Sequence of chain 1.DA:
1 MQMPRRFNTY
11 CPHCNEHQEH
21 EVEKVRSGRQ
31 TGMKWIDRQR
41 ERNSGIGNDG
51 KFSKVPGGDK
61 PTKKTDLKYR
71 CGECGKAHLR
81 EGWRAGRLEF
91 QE

Binding-site contacts:
Ligand atom C28 contacts residue MG1 of chain 1.GE at 4.1 Å.
Ligand atom C2 contacts residue PRO56 of chain 1.DA at 4.3 Å (hydrophobic).
Ligand atom C28 contacts residue LYS54 of chain 1.DA at 3.9 Å.
Ligand atom C27 contacts residue ILE36 of chain 1.DA at 3.5 Å (hydrophobic).
Ligand atom O6 contacts residue ARG40 of chain 1.DA at 2.6 Å (salt-bridge).
Ligand atom C13 contacts residue PRO56 of chain 1.DA at 4.3 Å (hydrophobic).
Ligand atom C28 contacts residue PRO56 of chain 1.DA at 4.0 Å (hydrophobic).
Ligand atom C1 contacts residue PRO56 of chain 1.DA at 4.4 Å (hydrophobic).
Ligand atom O4 contacts residue PRO56 of chain 1.DA at 3.3 Å.
Ligand atom C29 contacts residue PRO56 of chain 1.DA at 4.5 Å (hydrophobic).
Ligand atom C27 contacts residue ARG40 of chain 1.DA at 4.2 Å.
Ligand atom O7 contacts residue PHE52 of chain 1.DA at 3.8 Å.
Ligand atom O1 contacts residue PRO56 of chain 1.DA at 3.8 Å.
Ligand atom O10 contacts residue MG1 of chain 1.GE at 3.3 Å.
Ligand atom C3 contacts residue PRO56 of chain 1.DA at 3.3 Å (hydrophobic).
Ligand atom C8 contacts residue ARG40 of chain 1.DA at 3.8 Å.
Ligand atom C14 contacts residue PRO56 of chain 1.DA at 3.6 Å (hydrophobic).
Ligand atom O7 contacts residue ILE36 of chain 1.DA at 3.4 Å.
Ligand atom C11 contacts residue ILE36 of chain 1.DA at 4.2 Å (hydrophobic).
Ligand atom C24 contacts residue PRO56 of chain 1.DA at 3.5 Å (hydrophobic).
Ligand atom C7 contacts residue ARG40 of chain 1.DA at 3.6 Å.
Ligand atom C4 contacts residue PRO56 of chain 1.DA at 4.2 Å (hydrophobic).
Ligand atom C16 contacts residue PRO56 of chain 1.DA at 4.3 Å (hydrophobic).
Ligand atom C10 contacts residue ILE36 of chain 1.DA at 4.5 Å (hydrophobic).
Ligand atom O5 contacts residue PRO56 of chain 1.DA at 3.1 Å.
Ligand atom C9 contacts residue ARG40 of chain 1.DA at 3.6 Å.
Ligand atom C5 contacts residue PRO56 of chain 1.DA at 4.0 Å (hydrophobic).

This small molecule binds to this protein.
Small molecule (SMILES): C/C=C\[C@H](C)[C@H]1O[C@]1(C)[C@@H](O)[C@H]1COC(=O)[C@H](O)[C@@H](OC)[C@H](C)C(=O)[C@H](C)[C@@H](O)/C(C)=C/[C@H](C)C(=O)CC[C@@H](C)C1=O